Sequence of chain 1.G:
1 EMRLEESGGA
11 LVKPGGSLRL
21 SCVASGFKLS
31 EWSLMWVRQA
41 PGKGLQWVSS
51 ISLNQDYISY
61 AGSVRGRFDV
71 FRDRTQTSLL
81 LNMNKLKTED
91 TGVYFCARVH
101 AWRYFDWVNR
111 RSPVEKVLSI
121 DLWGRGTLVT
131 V

Binding-site contacts:
Ligand atom C2 contacts residue ASN324 of chain 1.E at 2.5 Å.
Ligand atom C5 contacts residue SER326 of chain 1.E at 3.4 Å.
Ligand atom C7 contacts residue SER349 of chain 1.E at 4.2 Å.
Ligand atom C8 contacts residue ASN347 of chain 1.E at 3.3 Å.
Ligand atom C4 contacts residue ASN324 of chain 1.E at 4.2 Å.
Ligand atom C1 contacts residue SER326 of chain 1.E at 3.6 Å.
Ligand atom C7 contacts residue ASN324 of chain 1.E at 3.8 Å.
Ligand atom O7 contacts residue ASN324 of chain 1.E at 4.2 Å.
Ligand atom C7 contacts residue ASN347 of chain 1.E at 4.5 Å.
Ligand atom C6 contacts residue SER326 of chain 1.E at 3.8 Å.
Ligand atom O5 contacts residue SER326 of chain 1.E at 3.0 Å (h-bond).
Ligand atom C1 contacts residue ASN324 of chain 1.E at 1.5 Å.
Ligand atom O5 contacts residue ASN324 of chain 1.E at 2.3 Å (h-bond).
Ligand atom N2 contacts residue ASN324 of chain 1.E at 3.0 Å (h-bond).
Ligand atom N2 contacts residue SER349 of chain 1.E at 3.7 Å.
Ligand atom C3 contacts residue ASN324 of chain 1.E at 3.9 Å.
Ligand atom C5 contacts residue ASN324 of chain 1.E at 3.7 Å.
Ligand atom C8 contacts residue SER349 of chain 1.E at 3.8 Å.
Ligand atom C1 contacts residue SER325 of chain 1.E at 4.0 Å.
Ligand atom O6 contacts residue ARG111 of chain 1.G at 4.5 Å.
Ligand atom O6 contacts residue SER326 of chain 1.E at 2.9 Å (h-bond).
Ligand atom O5 contacts residue ARG430 of chain 1.E at 4.3 Å.

Sequence of chain 1.E:
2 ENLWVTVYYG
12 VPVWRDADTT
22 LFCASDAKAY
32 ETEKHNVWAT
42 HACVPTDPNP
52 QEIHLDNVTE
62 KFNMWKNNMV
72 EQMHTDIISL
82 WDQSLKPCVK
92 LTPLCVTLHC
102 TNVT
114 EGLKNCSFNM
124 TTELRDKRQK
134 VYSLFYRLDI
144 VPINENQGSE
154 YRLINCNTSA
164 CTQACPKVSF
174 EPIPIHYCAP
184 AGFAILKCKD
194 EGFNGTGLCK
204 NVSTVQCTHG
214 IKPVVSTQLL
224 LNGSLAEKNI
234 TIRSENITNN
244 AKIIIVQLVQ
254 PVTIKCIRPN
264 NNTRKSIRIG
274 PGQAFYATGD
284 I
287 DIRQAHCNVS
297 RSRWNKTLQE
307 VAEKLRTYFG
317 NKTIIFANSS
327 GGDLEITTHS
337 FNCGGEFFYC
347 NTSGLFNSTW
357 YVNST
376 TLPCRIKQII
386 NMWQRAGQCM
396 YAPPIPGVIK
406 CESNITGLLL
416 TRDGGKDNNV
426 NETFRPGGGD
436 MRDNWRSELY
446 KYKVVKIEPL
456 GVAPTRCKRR

This protein binds this small molecule.
Small molecule (SMILES): CC(=O)N[C@@H]1[C@@H](O)[C@H](O)[C@@H](CO)O[C@H]1O